The small molecule below binds the protein below.
Small molecule (SMILES): CC(=O)N[C@@H]1[C@@H](O)[C@H](O)[C@@H](CO)O[C@H]1O

Binding-site contacts:
Ligand atom C2 contacts residue ASN103 of chain 20.F at 3.2 Å.
Ligand atom N2 contacts residue THR145 of chain 20.F at 4.0 Å.
Ligand atom N2 contacts residue LEU147 of chain 20.F at 3.6 Å.
Ligand atom C1 contacts residue ASN103 of chain 20.F at 1.7 Å.
Ligand atom C8 contacts residue LEU147 of chain 20.F at 3.4 Å (hydrophobic).
Ligand atom O5 contacts residue ASN103 of chain 20.F at 2.6 Å (h-bond).
Ligand atom C1 contacts residue THR145 of chain 20.F at 3.4 Å.
Ligand atom O5 contacts residue THR145 of chain 20.F at 4.0 Å.
Ligand atom N2 contacts residue ASN103 of chain 20.F at 3.8 Å.
Ligand atom C3 contacts residue THR145 of chain 20.F at 4.1 Å.
Ligand atom O7 contacts residue LEU147 of chain 20.F at 3.0 Å.
Ligand atom C8 contacts residue VAL146 of chain 20.F at 4.5 Å (hydrophobic).
Ligand atom C5 contacts residue ASN103 of chain 20.F at 4.0 Å.
Ligand atom C2 contacts residue THR145 of chain 20.F at 4.1 Å.
Ligand atom C5 contacts residue THR145 of chain 20.F at 4.0 Å.
Ligand atom C3 contacts residue ASN103 of chain 20.F at 4.5 Å.
Ligand atom C2 contacts residue LEU147 of chain 20.F at 4.3 Å (hydrophobic).
Ligand atom C7 contacts residue LEU147 of chain 20.F at 3.1 Å (hydrophobic).

Sequence of chain 20.F:
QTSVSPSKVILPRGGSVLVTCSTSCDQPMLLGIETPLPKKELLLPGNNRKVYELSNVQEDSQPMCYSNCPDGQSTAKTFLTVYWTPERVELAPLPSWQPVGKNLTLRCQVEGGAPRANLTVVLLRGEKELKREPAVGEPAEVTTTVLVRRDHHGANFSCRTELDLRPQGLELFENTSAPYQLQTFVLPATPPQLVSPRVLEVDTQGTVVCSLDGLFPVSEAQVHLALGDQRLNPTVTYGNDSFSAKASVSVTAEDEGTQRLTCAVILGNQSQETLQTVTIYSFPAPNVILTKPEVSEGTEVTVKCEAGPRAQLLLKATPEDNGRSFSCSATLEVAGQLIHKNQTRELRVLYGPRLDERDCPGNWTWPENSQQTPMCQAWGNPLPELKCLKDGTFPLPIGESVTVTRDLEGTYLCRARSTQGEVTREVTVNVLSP